Binding-site contacts:
Ligand atom O1 contacts residue ALA1 of chain 1.F at 3.1 Å (h-bond).
Ligand atom C9 contacts residue ASP85 of chain 1.A at 4.2 Å.
Ligand atom N2 contacts residue ALA1 of chain 1.F at 3.0 Å (h-bond).
Ligand atom C9 contacts residue ALA1 of chain 1.F at 2.5 Å (hydrophobic).
Ligand atom O7 contacts residue MET151 of chain 1.A at 4.4 Å.
Ligand atom O10 contacts residue TYR93 of chain 1.A at 3.8 Å.
Ligand atom C7 contacts residue ALA1 of chain 1.F at 3.9 Å (hydrophobic).
Ligand atom O7 contacts residue ALA1 of chain 1.F at 3.8 Å.
Ligand atom O5 contacts residue ALA1 of chain 1.F at 4.5 Å.
Ligand atom C1 contacts residue ALA1 of chain 1.F at 3.0 Å (hydrophobic).
Ligand atom C11 contacts residue ALA1 of chain 1.F at 3.7 Å (hydrophobic).
Ligand atom O3 contacts residue ALA1 of chain 1.F at 2.8 Å (h-bond).
Ligand atom C11 contacts residue ASP85 of chain 1.A at 3.8 Å.
Ligand atom C3 contacts residue ALA1 of chain 1.F at 3.5 Å (hydrophobic).
Ligand atom C4 contacts residue ALA1 of chain 1.F at 4.3 Å (hydrophobic).
Ligand atom O10 contacts residue ALA1 of chain 1.F at 2.3 Å (h-bond).
Ligand atom O10 contacts residue ASP85 of chain 1.A at 3.3 Å (salt-bridge).
Ligand atom C2 contacts residue ALA1 of chain 1.F at 2.8 Å (hydrophobic).
Ligand atom C10 contacts residue ASP85 of chain 1.A at 4.0 Å.
Ligand atom C10 contacts residue ALA1 of chain 1.F at 1.4 Å (hydrophobic).
Ligand atom O1 contacts residue MET151 of chain 1.A at 4.0 Å.

Sequence of chain 1.F:
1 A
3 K

Sequence of chain 1.A:
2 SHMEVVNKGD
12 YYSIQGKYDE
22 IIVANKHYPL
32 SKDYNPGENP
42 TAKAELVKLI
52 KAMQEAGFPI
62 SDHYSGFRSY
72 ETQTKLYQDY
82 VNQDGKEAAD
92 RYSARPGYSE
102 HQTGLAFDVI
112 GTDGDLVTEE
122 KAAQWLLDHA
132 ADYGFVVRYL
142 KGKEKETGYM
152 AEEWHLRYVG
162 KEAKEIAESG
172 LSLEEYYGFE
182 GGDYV

A protein and the small-molecule ligand that binds it are described below.
Small molecule (SMILES): CC(=O)N[C@@H]1[C@@H](O[C@H](C)C(=O)O)[C@H](O)[C@@H](CO)O[C@@H]1O